The protein below binds the small molecule below.
Small molecule (SMILES): OC[C@H]1O[C@@H](O)[C@H](O)[C@@H](O)[C@H]1O

Sequence of chain 1.T:
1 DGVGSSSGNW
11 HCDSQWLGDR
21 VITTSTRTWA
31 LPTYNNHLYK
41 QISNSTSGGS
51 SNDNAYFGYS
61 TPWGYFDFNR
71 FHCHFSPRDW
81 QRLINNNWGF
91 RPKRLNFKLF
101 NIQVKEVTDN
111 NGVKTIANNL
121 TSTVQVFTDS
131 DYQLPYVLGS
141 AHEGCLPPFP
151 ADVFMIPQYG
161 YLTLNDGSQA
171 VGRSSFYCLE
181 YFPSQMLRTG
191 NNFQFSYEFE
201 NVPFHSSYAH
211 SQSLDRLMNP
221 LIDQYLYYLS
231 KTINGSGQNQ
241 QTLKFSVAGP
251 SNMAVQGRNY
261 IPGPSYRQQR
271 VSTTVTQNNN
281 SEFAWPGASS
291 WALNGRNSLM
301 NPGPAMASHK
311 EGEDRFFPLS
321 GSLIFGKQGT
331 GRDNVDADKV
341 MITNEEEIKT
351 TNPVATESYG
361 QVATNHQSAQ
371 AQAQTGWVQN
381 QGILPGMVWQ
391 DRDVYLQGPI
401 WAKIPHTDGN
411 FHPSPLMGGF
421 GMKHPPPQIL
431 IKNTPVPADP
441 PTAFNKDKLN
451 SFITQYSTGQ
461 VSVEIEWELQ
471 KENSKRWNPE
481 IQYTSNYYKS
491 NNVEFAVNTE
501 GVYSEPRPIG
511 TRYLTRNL

Binding-site contacts:
Ligand atom C5 contacts residue TRP285 of chain 1.T at 3.7 Å (hydrophobic).
Ligand atom O6 contacts residue TRP285 of chain 1.T at 3.2 Å (h-bond).
Ligand atom C2 contacts residue TRP285 of chain 1.T at 3.5 Å (hydrophobic).
Ligand atom O3 contacts residue TRP285 of chain 1.T at 3.9 Å.
Ligand atom C4 contacts residue TRP285 of chain 1.T at 4.0 Å (hydrophobic).
Ligand atom O2 contacts residue ASN252 of chain 1.LA at 3.1 Å (h-bond).
Ligand atom O1 contacts residue TRP285 of chain 1.T at 3.1 Å.
Ligand atom C3 contacts residue TRP285 of chain 1.T at 4.0 Å (hydrophobic).
Ligand atom C2 contacts residue ASN252 of chain 1.LA at 4.4 Å.
Ligand atom C1 contacts residue TRP285 of chain 1.T at 3.5 Å (hydrophobic).
Ligand atom O1 contacts residue ALA254 of chain 1.LA at 4.3 Å.
Ligand atom O2 contacts residue TRP285 of chain 1.T at 4.3 Å.
Ligand atom O1 contacts residue ASN252 of chain 1.LA at 4.2 Å.
Ligand atom C6 contacts residue TRP285 of chain 1.T at 3.4 Å (hydrophobic).
Ligand atom O2 contacts residue VAL255 of chain 1.LA at 3.9 Å.
Ligand atom O4 contacts residue TRP285 of chain 1.T at 3.2 Å.
Ligand atom O1 contacts residue VAL255 of chain 1.LA at 4.0 Å.
Ligand atom O5 contacts residue TRP285 of chain 1.T at 3.1 Å (h-bond).

Sequence of chain 1.LA:
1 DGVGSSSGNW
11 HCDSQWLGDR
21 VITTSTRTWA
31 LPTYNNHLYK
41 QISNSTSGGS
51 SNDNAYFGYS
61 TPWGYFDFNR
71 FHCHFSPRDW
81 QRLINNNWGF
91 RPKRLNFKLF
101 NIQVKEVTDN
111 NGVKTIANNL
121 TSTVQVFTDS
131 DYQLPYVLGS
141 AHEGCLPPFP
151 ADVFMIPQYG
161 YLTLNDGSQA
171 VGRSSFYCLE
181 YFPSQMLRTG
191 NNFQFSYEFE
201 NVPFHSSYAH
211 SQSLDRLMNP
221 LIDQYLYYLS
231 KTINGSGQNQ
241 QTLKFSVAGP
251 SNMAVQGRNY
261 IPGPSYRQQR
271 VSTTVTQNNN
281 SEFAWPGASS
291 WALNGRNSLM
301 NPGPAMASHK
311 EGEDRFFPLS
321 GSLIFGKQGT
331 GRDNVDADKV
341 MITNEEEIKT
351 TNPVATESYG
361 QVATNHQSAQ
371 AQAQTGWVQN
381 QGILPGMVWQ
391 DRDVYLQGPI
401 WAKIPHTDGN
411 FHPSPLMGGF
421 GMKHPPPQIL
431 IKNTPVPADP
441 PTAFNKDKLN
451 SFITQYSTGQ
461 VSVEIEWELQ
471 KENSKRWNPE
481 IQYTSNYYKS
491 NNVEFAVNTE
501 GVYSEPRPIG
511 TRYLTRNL